Sequence of chain 1.B:
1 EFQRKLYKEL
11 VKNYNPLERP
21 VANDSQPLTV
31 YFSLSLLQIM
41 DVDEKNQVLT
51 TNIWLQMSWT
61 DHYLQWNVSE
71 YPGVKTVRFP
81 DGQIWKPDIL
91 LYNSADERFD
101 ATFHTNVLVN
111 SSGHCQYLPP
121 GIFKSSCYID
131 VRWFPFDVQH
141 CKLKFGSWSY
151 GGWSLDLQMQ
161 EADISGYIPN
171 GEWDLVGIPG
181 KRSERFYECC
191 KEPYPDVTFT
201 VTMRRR

A protein and the small-molecule ligand that binds it are described below.
Small molecule (SMILES): CC(=O)N[C@@H]1[C@@H](O)[C@H](O)[C@@H](CO)O[C@H]1O

Binding-site contacts:
Ligand atom C2 contacts residue ASN67 of chain 1.B at 2.4 Å.
Ligand atom C2 contacts residue SER69 of chain 1.B at 4.4 Å.
Ligand atom C4 contacts residue ASN67 of chain 1.B at 4.3 Å.
Ligand atom O6 contacts residue SER69 of chain 1.B at 4.4 Å.
Ligand atom O5 contacts residue GLU70 of chain 1.B at 3.6 Å.
Ligand atom C5 contacts residue ASN67 of chain 1.B at 3.7 Å.
Ligand atom C6 contacts residue SER69 of chain 1.B at 3.2 Å.
Ligand atom O5 contacts residue ASN67 of chain 1.B at 2.4 Å (h-bond).
Ligand atom O7 contacts residue ASN67 of chain 1.B at 4.0 Å.
Ligand atom C1 contacts residue SER69 of chain 1.B at 3.1 Å.
Ligand atom C7 contacts residue ASN67 of chain 1.B at 3.6 Å.
Ligand atom C5 contacts residue SER69 of chain 1.B at 2.8 Å.
Ligand atom N2 contacts residue ASN67 of chain 1.B at 2.8 Å (h-bond).
Ligand atom C6 contacts residue GLU70 of chain 1.B at 3.8 Å.
Ligand atom C1 contacts residue ASN67 of chain 1.B at 1.4 Å.
Ligand atom C5 contacts residue GLU70 of chain 1.B at 4.3 Å.
Ligand atom C4 contacts residue SER69 of chain 1.B at 4.3 Å.
Ligand atom O5 contacts residue SER69 of chain 1.B at 2.6 Å (h-bond).
Ligand atom C3 contacts residue ASN67 of chain 1.B at 3.8 Å.